The small molecule below binds the protein below.
Small molecule (SMILES): N#C[Fe](=C=O)C#N

Sequence of chain 1.H:
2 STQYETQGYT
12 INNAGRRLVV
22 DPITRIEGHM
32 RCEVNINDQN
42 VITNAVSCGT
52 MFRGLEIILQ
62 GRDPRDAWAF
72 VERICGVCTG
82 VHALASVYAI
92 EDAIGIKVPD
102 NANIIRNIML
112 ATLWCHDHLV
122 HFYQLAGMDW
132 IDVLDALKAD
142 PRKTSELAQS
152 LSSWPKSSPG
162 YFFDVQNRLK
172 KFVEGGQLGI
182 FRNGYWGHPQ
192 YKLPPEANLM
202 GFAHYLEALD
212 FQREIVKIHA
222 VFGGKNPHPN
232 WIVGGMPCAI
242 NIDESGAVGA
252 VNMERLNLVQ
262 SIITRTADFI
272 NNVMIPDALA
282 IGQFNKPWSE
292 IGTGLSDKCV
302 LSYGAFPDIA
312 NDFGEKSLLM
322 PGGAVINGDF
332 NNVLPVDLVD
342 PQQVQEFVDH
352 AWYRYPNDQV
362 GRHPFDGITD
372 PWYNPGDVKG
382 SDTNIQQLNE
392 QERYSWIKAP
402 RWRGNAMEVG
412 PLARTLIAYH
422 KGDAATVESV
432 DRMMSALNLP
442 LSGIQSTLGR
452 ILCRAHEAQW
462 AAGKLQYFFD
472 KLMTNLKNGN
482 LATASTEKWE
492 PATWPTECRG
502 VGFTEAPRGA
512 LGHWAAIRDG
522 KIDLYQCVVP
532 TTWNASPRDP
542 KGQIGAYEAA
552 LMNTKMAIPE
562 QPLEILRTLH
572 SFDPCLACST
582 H

Binding-site contacts:
Ligand atom O3 contacts residue HIS83 of chain 1.H at 3.3 Å (h-bond).
Ligand atom O3 contacts residue LEU512 of chain 1.H at 3.4 Å.
Ligand atom C3 contacts residue CYS79 of chain 1.H at 3.1 Å (hydrophobic).
Ligand atom C1 contacts residue CYS79 of chain 1.H at 4.0 Å (hydrophobic).
Ligand atom N1 contacts residue PRO531 of chain 1.H at 3.5 Å.
Ligand atom O3 contacts residue VAL82 of chain 1.H at 3.5 Å.
Ligand atom C3 contacts residue ALA507 of chain 1.H at 3.7 Å (hydrophobic).
Ligand atom C1 contacts residue ARG509 of chain 1.H at 3.5 Å.
Ligand atom C2 contacts residue NI1 of chain 1.RA at 3.9 Å.
Ligand atom C2 contacts residue CYS79 of chain 1.H at 3.0 Å (hydrophobic).
Ligand atom FE contacts residue NI1 of chain 1.RA at 2.5 Å.
Ligand atom N1 contacts residue CYS576 of chain 1.H at 3.8 Å.
Ligand atom N1 contacts residue THR532 of chain 1.H at 2.9 Å (h-bond).
Ligand atom FE contacts residue CYS576 of chain 1.H at 3.8 Å.
Ligand atom O3 contacts residue ALA507 of chain 1.H at 3.4 Å.
Ligand atom O3 contacts residue CYS79 of chain 1.H at 4.0 Å.
Ligand atom C3 contacts residue HIS83 of chain 1.H at 3.5 Å.
Ligand atom C3 contacts residue VAL530 of chain 1.H at 3.5 Å (hydrophobic).
Ligand atom C3 contacts residue CYS579 of chain 1.H at 2.7 Å (hydrophobic).
Ligand atom O3 contacts residue PRO531 of chain 1.H at 3.6 Å.
Ligand atom C2 contacts residue ALA507 of chain 1.H at 3.6 Å (hydrophobic).
Ligand atom FE contacts residue CYS79 of chain 1.H at 2.2 Å.
Ligand atom C2 contacts residue ARG509 of chain 1.H at 3.4 Å.
Ligand atom O3 contacts residue CYS579 of chain 1.H at 3.5 Å (h-bond).
Ligand atom C3 contacts residue VAL82 of chain 1.H at 3.8 Å (hydrophobic).
Ligand atom C3 contacts residue NI1 of chain 1.RA at 4.0 Å.
Ligand atom C1 contacts residue CYS579 of chain 1.H at 3.2 Å (hydrophobic).
Ligand atom N2 contacts residue ARG509 of chain 1.H at 3.0 Å (salt-bridge).
Ligand atom N1 contacts residue ARG509 of chain 1.H at 3.6 Å.
Ligand atom O3 contacts residue VAL530 of chain 1.H at 3.3 Å.
Ligand atom C1 contacts residue VAL530 of chain 1.H at 3.7 Å (hydrophobic).
Ligand atom N1 contacts residue CYS579 of chain 1.H at 3.6 Å.
Ligand atom N2 contacts residue CYS79 of chain 1.H at 3.4 Å.
Ligand atom C1 contacts residue NI1 of chain 1.RA at 3.7 Å.
Ligand atom C1 contacts residue THR532 of chain 1.H at 3.9 Å.
Ligand atom N2 contacts residue ALA507 of chain 1.H at 3.3 Å.
Ligand atom FE contacts residue CYS579 of chain 1.H at 2.3 Å.
Ligand atom N2 contacts residue PRO508 of chain 1.H at 3.2 Å (h-bond).
Ligand atom C1 contacts residue CYS576 of chain 1.H at 3.7 Å (hydrophobic).
Ligand atom N1 contacts residue VAL530 of chain 1.H at 3.8 Å.